A small-molecule ligand and the protein it binds are described below.
Small molecule (SMILES): C[C@H](NC(=O)[C@H](CCCNC(N)=[NH2+])NC(=O)[C@H](C)NC(=O)[C@@H](N)CS)C(=O)N[C@H](C=O)Cc1ccc(O)cc1

Binding-site contacts:
Ligand atom CZ contacts residue TYR82 of chain 1.A at 3.9 Å (hydrophobic).
Ligand atom N contacts residue TRP253 of chain 1.A at 3.7 Å.
Ligand atom CB contacts residue HIS160 of chain 1.A at 3.3 Å.
Ligand atom CA contacts residue GLN114 of chain 1.A at 3.9 Å.
Ligand atom NH2 contacts residue SER157 of chain 1.A at 3.0 Å (h-bond).
Ligand atom NH2 contacts residue GLU77 of chain 1.A at 3.1 Å (salt-bridge).
Ligand atom CG contacts residue HIS160 of chain 1.A at 3.8 Å.
Ligand atom CB contacts residue GLN114 of chain 1.A at 3.5 Å.
Ligand atom O contacts residue TRP253 of chain 1.A at 3.7 Å.
Ligand atom O contacts residue ASN198 of chain 1.A at 3.9 Å.
Ligand atom CB contacts residue TYR82 of chain 1.A at 3.8 Å (hydrophobic).
Ligand atom CG contacts residue TYR82 of chain 1.A at 3.2 Å (hydrophobic).
Ligand atom NE contacts residue TRP149 of chain 1.A at 3.5 Å.
Ligand atom NH1 contacts residue GLN114 of chain 1.A at 2.8 Å (h-bond).
Ligand atom N contacts residue TRP253 of chain 1.A at 3.9 Å.
Ligand atom C contacts residue GLN114 of chain 1.A at 3.6 Å.
Ligand atom O contacts residue GLN114 of chain 1.A at 3.1 Å (h-bond).
Ligand atom CB contacts residue CYS147 of chain 1.A at 3.0 Å (hydrophobic).
Ligand atom CB contacts residue TRP253 of chain 1.A at 4.0 Å (hydrophobic).
Ligand atom CA contacts residue GLN114 of chain 1.A at 3.3 Å.
Ligand atom O contacts residue TYR82 of chain 1.A at 3.8 Å.
Ligand atom SG contacts residue GLN114 of chain 1.A at 3.5 Å.
Ligand atom O contacts residue ASP162 of chain 1.A at 3.9 Å.
Ligand atom NH1 contacts residue GLU77 of chain 1.A at 2.9 Å (salt-bridge).
Ligand atom CZ contacts residue TRP149 of chain 1.A at 3.7 Å (hydrophobic).
Ligand atom CD contacts residue TRP149 of chain 1.A at 3.7 Å (hydrophobic).
Ligand atom CZ contacts residue SER157 of chain 1.A at 3.5 Å.
Ligand atom CZ contacts residue GLN114 of chain 1.A at 3.9 Å.
Ligand atom O contacts residue TRP253 of chain 1.A at 3.4 Å.
Ligand atom SG contacts residue CYS147 of chain 1.A at 2.0 Å (h-bond).
Ligand atom CA contacts residue TRP253 of chain 1.A at 3.4 Å (hydrophobic).
Ligand atom N contacts residue GLN114 of chain 1.A at 2.9 Å (h-bond).
Ligand atom O contacts residue TRP149 of chain 1.A at 3.8 Å.
Ligand atom N contacts residue GLN114 of chain 1.A at 3.1 Å (h-bond).
Ligand atom CZ contacts residue GLU77 of chain 1.A at 3.6 Å.
Ligand atom C contacts residue TRP253 of chain 1.A at 3.5 Å (hydrophobic).
Ligand atom CB contacts residue TYR82 of chain 1.A at 3.9 Å (hydrophobic).
Ligand atom NE contacts residue SER157 of chain 1.A at 3.2 Å (h-bond).
Ligand atom CD contacts residue GLN114 of chain 1.A at 3.5 Å.
Ligand atom NE contacts residue TYR82 of chain 1.A at 3.9 Å.

Sequence of chain 1.A:
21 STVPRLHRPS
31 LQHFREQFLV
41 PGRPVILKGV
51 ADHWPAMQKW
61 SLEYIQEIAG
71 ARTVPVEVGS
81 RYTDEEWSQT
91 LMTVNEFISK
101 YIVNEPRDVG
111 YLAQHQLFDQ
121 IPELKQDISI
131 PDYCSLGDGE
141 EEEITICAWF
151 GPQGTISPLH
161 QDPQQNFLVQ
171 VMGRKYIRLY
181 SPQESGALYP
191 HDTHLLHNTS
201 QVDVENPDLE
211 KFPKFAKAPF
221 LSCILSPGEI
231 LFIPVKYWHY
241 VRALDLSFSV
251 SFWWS